This protein binds this small molecule.
Small molecule (SMILES): CC(=O)N[C@H]1[C@H](O[C@H]2[C@H](O)[C@@H](NC(C)=O)CO[C@@H]2CO[C@@H]2O[C@@H](C)[C@@H](O)[C@@H](O)[C@@H]2O)O[C@H](CO)[C@@H](O)[C@@H]1O

Binding-site contacts:
Ligand atom N2 contacts residue ASN154 of chain 4.C at 2.8 Å (h-bond).
Ligand atom O7 contacts residue GLU155 of chain 4.C at 3.8 Å.
Ligand atom O5 contacts residue ASN154 of chain 4.C at 2.4 Å (h-bond).
Ligand atom C8 contacts residue ASN154 of chain 4.C at 3.6 Å.
Ligand atom C1 contacts residue ASN154 of chain 4.C at 1.4 Å.
Ligand atom O7 contacts residue ASN154 of chain 4.C at 3.2 Å (h-bond).
Ligand atom C2 contacts residue ASN154 of chain 4.C at 2.4 Å.
Ligand atom C5 contacts residue ASN154 of chain 4.C at 4.3 Å.
Ligand atom C4 contacts residue ASN154 of chain 4.C at 4.3 Å.
Ligand atom C6 contacts residue ASN154 of chain 4.C at 3.8 Å.
Ligand atom C5 contacts residue ASN154 of chain 4.C at 3.7 Å.
Ligand atom C7 contacts residue ASN154 of chain 4.C at 3.4 Å.
Ligand atom C3 contacts residue ASN154 of chain 4.C at 3.8 Å.
Ligand atom C7 contacts residue GLU155 of chain 4.C at 4.2 Å.
Ligand atom C8 contacts residue GLU155 of chain 4.C at 3.6 Å.

Sequence of chain 4.C:
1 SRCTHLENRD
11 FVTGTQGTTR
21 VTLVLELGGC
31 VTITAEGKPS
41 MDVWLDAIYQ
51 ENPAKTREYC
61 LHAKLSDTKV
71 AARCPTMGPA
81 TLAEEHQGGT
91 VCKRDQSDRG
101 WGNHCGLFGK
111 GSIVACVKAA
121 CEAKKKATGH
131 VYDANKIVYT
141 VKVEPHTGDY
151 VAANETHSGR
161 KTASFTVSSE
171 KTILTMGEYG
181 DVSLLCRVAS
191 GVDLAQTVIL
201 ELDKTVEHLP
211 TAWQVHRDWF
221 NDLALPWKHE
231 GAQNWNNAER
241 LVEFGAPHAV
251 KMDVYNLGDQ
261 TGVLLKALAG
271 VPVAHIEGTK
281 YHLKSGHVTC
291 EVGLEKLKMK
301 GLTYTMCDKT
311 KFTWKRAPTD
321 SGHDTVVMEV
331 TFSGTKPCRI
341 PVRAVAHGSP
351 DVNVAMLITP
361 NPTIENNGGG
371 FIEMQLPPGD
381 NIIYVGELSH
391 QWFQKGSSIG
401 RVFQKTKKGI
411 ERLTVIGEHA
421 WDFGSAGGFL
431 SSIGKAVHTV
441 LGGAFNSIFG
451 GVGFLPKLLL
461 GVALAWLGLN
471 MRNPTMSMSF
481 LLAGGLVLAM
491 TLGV